The protein below binds the small molecule below.
Small molecule (SMILES): NCCc1c[nH]c2ccc(O)cc12

Sequence of chain 3.EA:
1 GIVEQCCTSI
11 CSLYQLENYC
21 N

Sequence of chain 3.FA:
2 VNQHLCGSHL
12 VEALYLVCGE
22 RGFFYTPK

Sequence of chain 1.FA:
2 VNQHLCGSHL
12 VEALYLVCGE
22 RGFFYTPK

Binding-site contacts:
Ligand atom CB contacts residue LEU17 of chain 1.DA at 3.6 Å (hydrophobic).
Ligand atom CE2 contacts residue HIS5 of chain 1.FA at 3.9 Å.
Ligand atom OH contacts residue CYS11 of chain 3.EA at 2.8 Å (h-bond).
Ligand atom CB contacts residue LEU16 of chain 3.EA at 3.9 Å (hydrophobic).
Ligand atom CG contacts residue LEU16 of chain 3.EA at 4.0 Å (hydrophobic).
Ligand atom CZ2 contacts residue HIS5 of chain 1.FA at 4.2 Å.
Ligand atom CA contacts residue ILE10 of chain 3.EA at 3.7 Å (hydrophobic).
Ligand atom CD1 contacts residue LEU17 of chain 1.DA at 3.6 Å (hydrophobic).
Ligand atom CH2 contacts residue LEU11 of chain 3.FA at 3.6 Å (hydrophobic).
Ligand atom CG contacts residue LEU17 of chain 1.DA at 4.0 Å (hydrophobic).
Ligand atom CA contacts residue CYS11 of chain 3.EA at 3.1 Å (hydrophobic).
Ligand atom NZ contacts residue ILE10 of chain 3.EA at 4.0 Å.
Ligand atom CZ3 contacts residue CYS11 of chain 3.EA at 3.7 Å (hydrophobic).
Ligand atom CA contacts residue GLU21 of chain 1.DA at 4.0 Å.
Ligand atom NZ contacts residue GLU21 of chain 1.DA at 3.2 Å (salt-bridge).
Ligand atom CB contacts residue CYS11 of chain 3.EA at 3.6 Å (hydrophobic).
Ligand atom CE3 contacts residue ILE10 of chain 3.EA at 3.9 Å (hydrophobic).
Ligand atom CD2 contacts residue CYS11 of chain 3.EA at 4.2 Å (hydrophobic).
Ligand atom NE1 contacts residue HIS5 of chain 1.FA at 4.0 Å.
Ligand atom CB contacts residue HIS5 of chain 1.FA at 4.2 Å.
Ligand atom CD2 contacts residue HIS5 of chain 1.FA at 3.8 Å.
Ligand atom OH contacts residue CYS6 of chain 3.EA at 2.5 Å (h-bond).
Ligand atom CE3 contacts residue CYS11 of chain 3.EA at 3.5 Å (hydrophobic).
Ligand atom CB contacts residue LEU13 of chain 3.EA at 4.3 Å (hydrophobic).
Ligand atom CD1 contacts residue HIS5 of chain 1.FA at 3.8 Å.
Ligand atom CZ3 contacts residue LEU11 of chain 3.FA at 4.1 Å (hydrophobic).
Ligand atom OH contacts residue SER9 of chain 3.EA at 3.2 Å (h-bond).
Ligand atom CD2 contacts residue LEU16 of chain 3.EA at 4.3 Å (hydrophobic).
Ligand atom CA contacts residue LEU17 of chain 1.DA at 4.2 Å (hydrophobic).
Ligand atom CH2 contacts residue CYS6 of chain 3.EA at 3.4 Å (hydrophobic).
Ligand atom CA contacts residue HIS5 of chain 1.FA at 3.7 Å.
Ligand atom NZ contacts residue CYS11 of chain 3.EA at 2.5 Å (h-bond).
Ligand atom CD1 contacts residue ALA14 of chain 3.FA at 4.3 Å (hydrophobic).
Ligand atom CZ3 contacts residue CYS6 of chain 3.EA at 3.4 Å (hydrophobic).
Ligand atom OH contacts residue ILE10 of chain 3.EA at 3.5 Å.
Ligand atom NZ contacts residue SER12 of chain 3.EA at 3.8 Å.
Ligand atom CG contacts residue HIS5 of chain 1.FA at 3.6 Å.
Ligand atom NE1 contacts residue ALA14 of chain 3.FA at 4.2 Å.
Ligand atom CZ3 contacts residue ILE10 of chain 3.EA at 4.3 Å (hydrophobic).
Ligand atom CZ2 contacts residue LEU11 of chain 3.FA at 4.0 Å (hydrophobic).

Sequence of chain 1.DA:
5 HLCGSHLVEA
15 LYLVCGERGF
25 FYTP